Sequence of chain 1.C:
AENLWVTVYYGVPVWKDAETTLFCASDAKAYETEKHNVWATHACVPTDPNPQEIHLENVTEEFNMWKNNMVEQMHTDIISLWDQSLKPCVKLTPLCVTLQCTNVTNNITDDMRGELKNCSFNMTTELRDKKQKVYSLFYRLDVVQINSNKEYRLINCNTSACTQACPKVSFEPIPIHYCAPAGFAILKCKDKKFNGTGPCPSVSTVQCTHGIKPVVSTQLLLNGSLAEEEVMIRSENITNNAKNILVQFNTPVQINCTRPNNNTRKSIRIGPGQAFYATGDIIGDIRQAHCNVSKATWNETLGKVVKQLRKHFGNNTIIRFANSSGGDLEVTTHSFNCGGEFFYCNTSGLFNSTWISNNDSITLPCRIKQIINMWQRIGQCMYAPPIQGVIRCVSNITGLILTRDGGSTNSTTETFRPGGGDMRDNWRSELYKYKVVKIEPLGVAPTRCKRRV

This protein binds this small molecule.
Small molecule (SMILES): CC(=O)N[C@@H]1[C@@H](O)[C@H](O)[C@@H](CO)O[C@H]1O

Binding-site contacts:
Ligand atom N2 contacts residue ASN361 of chain 1.C at 3.0 Å (h-bond).
Ligand atom O6 contacts residue ASN361 of chain 1.C at 4.4 Å.
Ligand atom C8 contacts residue NAG1 of chain 1.GA at 3.6 Å.
Ligand atom C7 contacts residue SER357 of chain 1.C at 4.1 Å.
Ligand atom O7 contacts residue SER357 of chain 1.C at 4.0 Å.
Ligand atom C2 contacts residue ASN361 of chain 1.C at 2.4 Å.
Ligand atom C8 contacts residue NAG2 of chain 1.HA at 3.8 Å.
Ligand atom O7 contacts residue ASN361 of chain 1.C at 4.3 Å.
Ligand atom O5 contacts residue ASN361 of chain 1.C at 2.2 Å (h-bond).
Ligand atom C8 contacts residue NAG1 of chain 1.HA at 4.1 Å.
Ligand atom C3 contacts residue NAG2 of chain 1.HA at 4.0 Å.
Ligand atom C7 contacts residue NAG1 of chain 1.HA at 4.2 Å.
Ligand atom C1 contacts residue ASN361 of chain 1.C at 1.4 Å.
Ligand atom C8 contacts residue SER357 of chain 1.C at 4.0 Å.
Ligand atom C7 contacts residue NAG2 of chain 1.HA at 3.7 Å.
Ligand atom O7 contacts residue NAG1 of chain 1.HA at 3.6 Å.
Ligand atom O7 contacts residue NAG2 of chain 1.HA at 4.1 Å.
Ligand atom C4 contacts residue ASN361 of chain 1.C at 4.1 Å.
Ligand atom C7 contacts residue ASN361 of chain 1.C at 3.9 Å.
Ligand atom O3 contacts residue NAG2 of chain 1.HA at 3.3 Å.
Ligand atom C3 contacts residue ASN361 of chain 1.C at 3.7 Å.
Ligand atom C5 contacts residue ASN361 of chain 1.C at 3.6 Å.
Ligand atom N2 contacts residue NAG2 of chain 1.HA at 3.9 Å.